Sequence of chain 1.A:
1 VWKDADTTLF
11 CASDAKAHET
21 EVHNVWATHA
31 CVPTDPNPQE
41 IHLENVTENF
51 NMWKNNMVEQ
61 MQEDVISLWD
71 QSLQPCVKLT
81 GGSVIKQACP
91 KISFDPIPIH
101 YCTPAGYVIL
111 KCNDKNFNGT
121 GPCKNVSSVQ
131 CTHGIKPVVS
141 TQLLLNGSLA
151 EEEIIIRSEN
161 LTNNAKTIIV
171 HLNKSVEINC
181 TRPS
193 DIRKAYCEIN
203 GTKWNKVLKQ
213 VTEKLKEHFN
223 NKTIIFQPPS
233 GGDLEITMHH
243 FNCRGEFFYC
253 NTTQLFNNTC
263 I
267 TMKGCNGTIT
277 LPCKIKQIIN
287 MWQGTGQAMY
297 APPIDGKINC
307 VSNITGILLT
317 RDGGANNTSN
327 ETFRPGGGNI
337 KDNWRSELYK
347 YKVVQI

A small-molecule ligand and the protein it binds are described below.
Small molecule (SMILES): CC(=O)N[C@@H]1[C@@H](O)[C@H](O)[C@@H](CO)O[C@H]1O

Binding-site contacts:
Ligand atom C5 contacts residue ASN45 of chain 1.A at 3.6 Å.
Ligand atom C7 contacts residue ASN45 of chain 1.A at 3.4 Å.
Ligand atom C1 contacts residue ASN45 of chain 1.A at 1.4 Å.
Ligand atom O7 contacts residue ASN45 of chain 1.A at 4.4 Å.
Ligand atom O5 contacts residue ASN45 of chain 1.A at 2.4 Å (h-bond).
Ligand atom C4 contacts residue ASN45 of chain 1.A at 4.3 Å.
Ligand atom C3 contacts residue ASN45 of chain 1.A at 3.8 Å.
Ligand atom C8 contacts residue ASN45 of chain 1.A at 3.2 Å.
Ligand atom N2 contacts residue ASN45 of chain 1.A at 2.9 Å (h-bond).
Ligand atom C8 contacts residue GLU44 of chain 1.A at 3.8 Å.
Ligand atom C2 contacts residue ASN45 of chain 1.A at 2.5 Å.